Sequence of chain 1.A:
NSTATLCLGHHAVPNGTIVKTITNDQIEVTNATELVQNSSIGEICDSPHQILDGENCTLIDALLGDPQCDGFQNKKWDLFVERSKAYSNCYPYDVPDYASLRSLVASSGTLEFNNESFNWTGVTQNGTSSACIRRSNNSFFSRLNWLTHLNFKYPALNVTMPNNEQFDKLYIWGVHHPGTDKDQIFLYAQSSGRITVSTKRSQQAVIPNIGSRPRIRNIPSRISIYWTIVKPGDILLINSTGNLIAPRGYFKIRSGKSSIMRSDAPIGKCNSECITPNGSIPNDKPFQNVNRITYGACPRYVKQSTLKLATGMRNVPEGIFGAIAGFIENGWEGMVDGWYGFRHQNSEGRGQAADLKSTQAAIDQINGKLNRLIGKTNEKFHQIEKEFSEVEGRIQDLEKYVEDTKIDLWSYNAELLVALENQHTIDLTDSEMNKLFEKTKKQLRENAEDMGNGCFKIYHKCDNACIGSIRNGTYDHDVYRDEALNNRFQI

Binding-site contacts:
Ligand atom C4 contacts residue ASN138 of chain 1.A at 4.2 Å.
Ligand atom N2 contacts residue ASN138 of chain 1.A at 2.9 Å (h-bond).
Ligand atom C8 contacts residue GLN137 of chain 1.A at 3.3 Å.
Ligand atom C7 contacts residue ASN138 of chain 1.A at 3.6 Å.
Ligand atom C3 contacts residue ASN138 of chain 1.A at 3.8 Å.
Ligand atom C2 contacts residue ASN138 of chain 1.A at 2.4 Å.
Ligand atom O5 contacts residue ASN138 of chain 1.A at 2.4 Å (h-bond).
Ligand atom C7 contacts residue GLN137 of chain 1.A at 4.0 Å.
Ligand atom C5 contacts residue ASN138 of chain 1.A at 3.7 Å.
Ligand atom N2 contacts residue GLN137 of chain 1.A at 3.6 Å.
Ligand atom O7 contacts residue ASN138 of chain 1.A at 3.9 Å.
Ligand atom C1 contacts residue ASN138 of chain 1.A at 1.4 Å.

A protein and the small-molecule ligand that binds it are described below.
Small molecule (SMILES): CC(=O)N[C@@H]1[C@@H](O)[C@H](O)[C@@H](CO)O[C@H]1O